Binding-site contacts:
Ligand atom C8 contacts residue ASN141 of chain 2.A at 3.5 Å.
Ligand atom O5 contacts residue ASN142 of chain 2.A at 2.4 Å (h-bond).
Ligand atom C7 contacts residue ASN142 of chain 2.A at 3.7 Å.
Ligand atom N2 contacts residue ASN142 of chain 2.A at 2.9 Å (h-bond).
Ligand atom O7 contacts residue ASN141 of chain 2.A at 4.0 Å.
Ligand atom C5 contacts residue ASN142 of chain 2.A at 3.7 Å.
Ligand atom C8 contacts residue ASN142 of chain 2.A at 4.2 Å.
Ligand atom C3 contacts residue ASN142 of chain 2.A at 3.7 Å.
Ligand atom C4 contacts residue ASN142 of chain 2.A at 4.1 Å.
Ligand atom C7 contacts residue ASN141 of chain 2.A at 4.1 Å.
Ligand atom C1 contacts residue ASN142 of chain 2.A at 1.4 Å.
Ligand atom O7 contacts residue ASN142 of chain 2.A at 4.0 Å.
Ligand atom C2 contacts residue ASN142 of chain 2.A at 2.4 Å.

A protein and the small-molecule ligand that binds it are described below.
Small molecule (SMILES): CC(=O)N[C@@H]1[C@@H](O)[C@H](O)[C@@H](CO)O[C@H]1O

Sequence of chain 2.A:
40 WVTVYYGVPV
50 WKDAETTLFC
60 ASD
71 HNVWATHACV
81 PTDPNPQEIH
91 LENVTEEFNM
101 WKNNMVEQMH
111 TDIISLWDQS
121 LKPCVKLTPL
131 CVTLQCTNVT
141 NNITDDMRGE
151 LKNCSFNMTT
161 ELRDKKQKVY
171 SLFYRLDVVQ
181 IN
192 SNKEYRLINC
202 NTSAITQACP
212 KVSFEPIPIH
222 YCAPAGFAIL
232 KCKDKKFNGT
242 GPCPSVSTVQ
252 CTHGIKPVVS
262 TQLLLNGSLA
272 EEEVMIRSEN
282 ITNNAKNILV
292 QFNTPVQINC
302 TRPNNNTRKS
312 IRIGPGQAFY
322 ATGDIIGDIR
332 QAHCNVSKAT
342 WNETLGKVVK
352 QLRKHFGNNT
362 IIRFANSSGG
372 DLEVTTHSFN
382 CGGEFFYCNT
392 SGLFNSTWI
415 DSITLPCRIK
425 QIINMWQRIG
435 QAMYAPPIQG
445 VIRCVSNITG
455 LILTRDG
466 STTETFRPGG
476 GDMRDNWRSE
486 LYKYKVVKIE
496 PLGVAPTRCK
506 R